Sequence of chain 2.A:
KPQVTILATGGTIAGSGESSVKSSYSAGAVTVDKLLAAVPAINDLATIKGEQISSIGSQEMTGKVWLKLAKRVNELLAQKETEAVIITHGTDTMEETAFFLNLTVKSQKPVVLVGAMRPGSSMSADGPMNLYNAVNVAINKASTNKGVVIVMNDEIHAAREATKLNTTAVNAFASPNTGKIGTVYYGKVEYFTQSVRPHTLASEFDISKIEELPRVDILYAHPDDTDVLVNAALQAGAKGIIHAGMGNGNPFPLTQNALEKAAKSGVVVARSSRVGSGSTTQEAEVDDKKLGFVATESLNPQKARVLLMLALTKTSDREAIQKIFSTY

Binding-site contacts:
Ligand atom N contacts residue GLN61 of chain 2.B at 3.4 Å (h-bond).
Ligand atom OE2 contacts residue LYS166 of chain 2.B at 4.1 Å.
Ligand atom CD contacts residue ALA118 of chain 2.B at 3.7 Å (hydrophobic).
Ligand atom CA contacts residue ASP94 of chain 2.B at 4.1 Å.
Ligand atom C contacts residue GLY92 of chain 2.B at 3.6 Å.
Ligand atom OXT contacts residue THR93 of chain 2.B at 3.4 Å (h-bond).
Ligand atom O contacts residue GLN61 of chain 2.B at 3.7 Å.
Ligand atom N contacts residue ASN252 of chain 2.A at 3.6 Å.
Ligand atom OE2 contacts residue THR93 of chain 2.B at 2.9 Å (h-bond).
Ligand atom CA contacts residue GLU287 of chain 2.A at 3.4 Å.
Ligand atom N contacts residue GLU287 of chain 2.A at 2.8 Å (salt-bridge).
Ligand atom CD contacts residue THR93 of chain 2.B at 3.2 Å.
Ligand atom OE2 contacts residue ALA118 of chain 2.B at 4.3 Å.
Ligand atom O contacts residue GLY92 of chain 2.B at 3.2 Å.
Ligand atom O contacts residue GLY59 of chain 2.B at 3.5 Å.
Ligand atom OE1 contacts residue ALA118 of chain 2.B at 3.0 Å (h-bond).
Ligand atom O contacts residue THR93 of chain 2.B at 4.4 Å.
Ligand atom C contacts residue GLY59 of chain 2.B at 4.3 Å.
Ligand atom OXT contacts residue GLY92 of chain 2.B at 3.5 Å.
Ligand atom OE1 contacts residue GLY92 of chain 2.B at 3.6 Å.
Ligand atom OE1 contacts residue THR93 of chain 2.B at 2.9 Å (h-bond).
Ligand atom CG contacts residue GLY92 of chain 2.B at 4.4 Å.
Ligand atom C contacts residue GLN61 of chain 2.B at 3.3 Å.
Ligand atom OXT contacts residue GLN61 of chain 2.B at 3.8 Å.
Ligand atom OXT contacts residue SER60 of chain 2.B at 2.7 Å (h-bond).
Ligand atom C contacts residue ASP94 of chain 2.B at 4.2 Å.
Ligand atom C contacts residue SER60 of chain 2.B at 3.4 Å.
Ligand atom C contacts residue THR93 of chain 2.B at 4.2 Å.
Ligand atom N contacts residue ASP94 of chain 2.B at 2.9 Å (salt-bridge).
Ligand atom OXT contacts residue ASP94 of chain 2.B at 3.2 Å (salt-bridge).
Ligand atom O contacts residue SER60 of chain 2.B at 2.8 Å (h-bond).
Ligand atom OE2 contacts residue ASP94 of chain 2.B at 3.8 Å.
Ligand atom CA contacts residue GLN61 of chain 2.B at 3.3 Å.
Ligand atom CB contacts residue GLU287 of chain 2.A at 3.5 Å.
Ligand atom CD contacts residue GLY92 of chain 2.B at 4.2 Å.

Sequence of chain 2.B:
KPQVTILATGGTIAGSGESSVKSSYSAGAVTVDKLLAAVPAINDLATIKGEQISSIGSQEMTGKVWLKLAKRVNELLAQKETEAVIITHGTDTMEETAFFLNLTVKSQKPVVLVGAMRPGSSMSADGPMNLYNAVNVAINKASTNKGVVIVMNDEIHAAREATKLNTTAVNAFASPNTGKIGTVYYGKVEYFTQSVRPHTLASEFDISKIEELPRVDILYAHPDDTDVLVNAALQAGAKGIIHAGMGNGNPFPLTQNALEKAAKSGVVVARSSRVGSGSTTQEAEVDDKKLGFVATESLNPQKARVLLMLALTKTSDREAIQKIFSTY

This small molecule binds to this protein.
Small molecule (SMILES): N[C@@H](CCC(=O)O)C(=O)O